Binding-site contacts:
Ligand atom N3 contacts residue ASP201 of chain 59.A at 4.1 Å.
Ligand atom OP2 contacts residue ASP409 of chain 39.A at 3.2 Å (salt-bridge).
Ligand atom C5 contacts residue VAL202 of chain 59.A at 3.6 Å (hydrophobic).
Ligand atom N7 contacts residue HIS413 of chain 59.A at 4.1 Å.
Ligand atom N1 contacts residue PRO203 of chain 59.A at 3.8 Å.
Ligand atom N7 contacts residue ASN392 of chain 59.A at 4.2 Å.
Ligand atom C2 contacts residue PRO203 of chain 59.A at 3.9 Å (hydrophobic).
Ligand atom C4 contacts residue ASP201 of chain 59.A at 3.7 Å.
Ligand atom C4 contacts residue PRO203 of chain 59.A at 4.1 Å (hydrophobic).
Ligand atom C2' contacts residue HIS413 of chain 59.A at 3.8 Å.
Ligand atom C6 contacts residue GLY422 of chain 59.A at 3.8 Å.
Ligand atom N6 contacts residue SER415 of chain 59.A at 3.6 Å (h-bond).
Ligand atom C6 contacts residue PRO203 of chain 59.A at 4.0 Å (hydrophobic).
Ligand atom C8 contacts residue HIS413 of chain 59.A at 3.8 Å.
Ligand atom C6 contacts residue SER415 of chain 59.A at 4.1 Å.
Ligand atom C5 contacts residue SER415 of chain 59.A at 4.1 Å.
Ligand atom C5 contacts residue ARG91 of chain 59.A at 4.1 Å.
Ligand atom C2 contacts residue GLY422 of chain 59.A at 3.3 Å.
Ligand atom C5 contacts residue PRO203 of chain 59.A at 3.9 Å (hydrophobic).
Ligand atom N1 contacts residue GLY422 of chain 59.A at 3.0 Å (h-bond).
Ligand atom C2' contacts residue PRO203 of chain 59.A at 3.3 Å (hydrophobic).
Ligand atom C6 contacts residue PRO203 of chain 59.A at 4.0 Å (hydrophobic).
Ligand atom N4 contacts residue ASP201 of chain 59.A at 2.5 Å.
Ligand atom N6 contacts residue GLY420 of chain 59.A at 3.7 Å.
Ligand atom N1 contacts residue VAL202 of chain 59.A at 3.6 Å.
Ligand atom N1 contacts residue PRO203 of chain 59.A at 4.1 Å.
Ligand atom C2' contacts residue PRO414 of chain 59.A at 3.8 Å (hydrophobic).
Ligand atom C4 contacts residue PRO203 of chain 59.A at 4.2 Å (hydrophobic).
Ligand atom C4 contacts residue VAL202 of chain 59.A at 3.7 Å (hydrophobic).
Ligand atom C2 contacts residue VAL202 of chain 59.A at 4.2 Å (hydrophobic).
Ligand atom N7 contacts residue PRO203 of chain 59.A at 4.2 Å.
Ligand atom C6 contacts residue VAL202 of chain 59.A at 4.2 Å (hydrophobic).
Ligand atom C5 contacts residue PRO203 of chain 59.A at 4.0 Å (hydrophobic).
Ligand atom N4 contacts residue VAL202 of chain 59.A at 2.9 Å (h-bond).
Ligand atom N6 contacts residue GLY422 of chain 59.A at 3.4 Å (h-bond).
Ligand atom C1' contacts residue PRO203 of chain 59.A at 4.1 Å (hydrophobic).
Ligand atom N3 contacts residue PRO414 of chain 59.A at 4.2 Å.
Ligand atom C5 contacts residue ASP201 of chain 59.A at 4.1 Å.
Ligand atom N7 contacts residue SER415 of chain 59.A at 4.0 Å.
Ligand atom N6 contacts residue PHE421 of chain 59.A at 3.9 Å.

Sequence of chain 59.A:
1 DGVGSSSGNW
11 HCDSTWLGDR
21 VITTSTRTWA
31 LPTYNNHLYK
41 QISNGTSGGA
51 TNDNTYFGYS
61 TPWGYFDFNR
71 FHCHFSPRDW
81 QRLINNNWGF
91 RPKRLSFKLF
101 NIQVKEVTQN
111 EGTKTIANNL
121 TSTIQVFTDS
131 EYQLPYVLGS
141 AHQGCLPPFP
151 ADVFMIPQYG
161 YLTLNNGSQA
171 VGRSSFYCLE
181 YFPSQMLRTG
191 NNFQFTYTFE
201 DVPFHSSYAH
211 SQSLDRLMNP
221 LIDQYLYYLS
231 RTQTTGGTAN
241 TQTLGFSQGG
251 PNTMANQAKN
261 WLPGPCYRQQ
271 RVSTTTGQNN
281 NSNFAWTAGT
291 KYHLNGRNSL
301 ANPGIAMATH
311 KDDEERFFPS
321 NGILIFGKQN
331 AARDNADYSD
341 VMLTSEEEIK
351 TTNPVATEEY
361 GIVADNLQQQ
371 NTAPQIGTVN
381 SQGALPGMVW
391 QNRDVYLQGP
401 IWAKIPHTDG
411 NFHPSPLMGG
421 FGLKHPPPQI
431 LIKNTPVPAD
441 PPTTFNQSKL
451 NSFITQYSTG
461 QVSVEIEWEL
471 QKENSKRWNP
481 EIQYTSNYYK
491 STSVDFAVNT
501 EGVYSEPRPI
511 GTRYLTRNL

Sequence of chain 39.A:
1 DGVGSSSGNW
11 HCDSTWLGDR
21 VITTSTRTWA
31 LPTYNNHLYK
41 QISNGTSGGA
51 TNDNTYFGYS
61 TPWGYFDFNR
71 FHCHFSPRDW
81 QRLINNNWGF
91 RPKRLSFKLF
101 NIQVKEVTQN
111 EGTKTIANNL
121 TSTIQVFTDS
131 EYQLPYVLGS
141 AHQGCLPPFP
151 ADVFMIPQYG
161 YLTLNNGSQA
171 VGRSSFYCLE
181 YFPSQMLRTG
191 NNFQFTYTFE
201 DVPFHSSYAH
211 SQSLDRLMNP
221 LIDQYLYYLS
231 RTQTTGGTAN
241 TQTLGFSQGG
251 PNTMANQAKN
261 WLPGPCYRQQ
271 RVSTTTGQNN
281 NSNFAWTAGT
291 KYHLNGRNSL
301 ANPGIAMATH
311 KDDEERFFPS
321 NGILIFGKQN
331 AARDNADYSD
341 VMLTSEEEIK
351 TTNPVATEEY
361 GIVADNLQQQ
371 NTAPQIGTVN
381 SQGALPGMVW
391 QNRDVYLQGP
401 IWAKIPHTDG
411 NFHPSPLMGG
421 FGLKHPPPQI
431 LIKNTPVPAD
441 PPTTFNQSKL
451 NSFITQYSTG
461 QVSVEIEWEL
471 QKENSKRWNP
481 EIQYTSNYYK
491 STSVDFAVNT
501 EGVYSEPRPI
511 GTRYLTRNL

This small molecule binds to this protein.
Small molecule (SMILES): Nc1ccn([C@H]2C[C@H](O[P](=O)(O)OC[C@H]3O[C@@H](n4cnc5c(N)ncnc54)C[C@@H]3O)[C@@H](COP(=O)(O)O)O2)c(=O)n1